A small-molecule ligand and the protein it binds are described below.
Small molecule (SMILES): CC(=O)N[C@@H]1[C@@H](O)[C@H](O)[C@@H](CO)O[C@H]1O

Binding-site contacts:
Ligand atom C4 contacts residue ASN118 of chain 1.B at 4.3 Å.
Ligand atom O7 contacts residue ASN118 of chain 1.B at 4.2 Å.
Ligand atom C7 contacts residue ASN118 of chain 1.B at 3.4 Å.
Ligand atom C5 contacts residue ASN118 of chain 1.B at 3.7 Å.
Ligand atom C3 contacts residue ASN118 of chain 1.B at 3.8 Å.
Ligand atom O5 contacts residue ASN118 of chain 1.B at 2.4 Å (h-bond).
Ligand atom N2 contacts residue TYR119 of chain 1.B at 4.5 Å.
Ligand atom C7 contacts residue TYR119 of chain 1.B at 4.1 Å (hydrophobic).
Ligand atom C8 contacts residue ASN118 of chain 1.B at 3.6 Å.
Ligand atom C2 contacts residue ASN118 of chain 1.B at 2.5 Å.
Ligand atom O7 contacts residue TYR119 of chain 1.B at 3.4 Å (h-bond).
Ligand atom N2 contacts residue ASN118 of chain 1.B at 2.8 Å (h-bond).
Ligand atom C1 contacts residue ASN118 of chain 1.B at 1.4 Å.

Sequence of chain 1.B:
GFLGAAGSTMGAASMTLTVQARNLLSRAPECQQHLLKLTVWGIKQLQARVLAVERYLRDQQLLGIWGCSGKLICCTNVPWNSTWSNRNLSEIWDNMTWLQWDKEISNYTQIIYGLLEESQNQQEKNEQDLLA